Binding-site contacts:
Ligand atom O4 contacts residue LEU909 of chain 1.I at 4.1 Å.
Ligand atom C7 contacts residue ASN704 of chain 1.I at 4.0 Å.
Ligand atom C8 contacts residue LEU909 of chain 1.I at 4.0 Å (hydrophobic).
Ligand atom C2 contacts residue ASN704 of chain 1.I at 2.4 Å.
Ligand atom C4 contacts residue ASN704 of chain 1.I at 4.2 Å.
Ligand atom C3 contacts residue LEU909 of chain 1.I at 4.4 Å (hydrophobic).
Ligand atom O5 contacts residue ASN704 of chain 1.I at 2.3 Å (h-bond).
Ligand atom O6 contacts residue GLN913 of chain 1.I at 4.1 Å.
Ligand atom C1 contacts residue GLN1058 of chain 1.I at 4.3 Å.
Ligand atom C3 contacts residue ASN704 of chain 1.I at 3.8 Å.
Ligand atom O5 contacts residue GLN1058 of chain 1.I at 4.1 Å.
Ligand atom C1 contacts residue ASN704 of chain 1.I at 1.4 Å.
Ligand atom C5 contacts residue ASN704 of chain 1.I at 3.6 Å.
Ligand atom N2 contacts residue LEU909 of chain 1.I at 4.5 Å.
Ligand atom N2 contacts residue ASN704 of chain 1.I at 2.9 Å (h-bond).
Ligand atom C7 contacts residue LEU909 of chain 1.I at 3.8 Å (hydrophobic).
Ligand atom C5 contacts residue LEU909 of chain 1.I at 4.3 Å (hydrophobic).
Ligand atom O7 contacts residue LEU909 of chain 1.I at 3.6 Å.

Sequence of chain 1.I:
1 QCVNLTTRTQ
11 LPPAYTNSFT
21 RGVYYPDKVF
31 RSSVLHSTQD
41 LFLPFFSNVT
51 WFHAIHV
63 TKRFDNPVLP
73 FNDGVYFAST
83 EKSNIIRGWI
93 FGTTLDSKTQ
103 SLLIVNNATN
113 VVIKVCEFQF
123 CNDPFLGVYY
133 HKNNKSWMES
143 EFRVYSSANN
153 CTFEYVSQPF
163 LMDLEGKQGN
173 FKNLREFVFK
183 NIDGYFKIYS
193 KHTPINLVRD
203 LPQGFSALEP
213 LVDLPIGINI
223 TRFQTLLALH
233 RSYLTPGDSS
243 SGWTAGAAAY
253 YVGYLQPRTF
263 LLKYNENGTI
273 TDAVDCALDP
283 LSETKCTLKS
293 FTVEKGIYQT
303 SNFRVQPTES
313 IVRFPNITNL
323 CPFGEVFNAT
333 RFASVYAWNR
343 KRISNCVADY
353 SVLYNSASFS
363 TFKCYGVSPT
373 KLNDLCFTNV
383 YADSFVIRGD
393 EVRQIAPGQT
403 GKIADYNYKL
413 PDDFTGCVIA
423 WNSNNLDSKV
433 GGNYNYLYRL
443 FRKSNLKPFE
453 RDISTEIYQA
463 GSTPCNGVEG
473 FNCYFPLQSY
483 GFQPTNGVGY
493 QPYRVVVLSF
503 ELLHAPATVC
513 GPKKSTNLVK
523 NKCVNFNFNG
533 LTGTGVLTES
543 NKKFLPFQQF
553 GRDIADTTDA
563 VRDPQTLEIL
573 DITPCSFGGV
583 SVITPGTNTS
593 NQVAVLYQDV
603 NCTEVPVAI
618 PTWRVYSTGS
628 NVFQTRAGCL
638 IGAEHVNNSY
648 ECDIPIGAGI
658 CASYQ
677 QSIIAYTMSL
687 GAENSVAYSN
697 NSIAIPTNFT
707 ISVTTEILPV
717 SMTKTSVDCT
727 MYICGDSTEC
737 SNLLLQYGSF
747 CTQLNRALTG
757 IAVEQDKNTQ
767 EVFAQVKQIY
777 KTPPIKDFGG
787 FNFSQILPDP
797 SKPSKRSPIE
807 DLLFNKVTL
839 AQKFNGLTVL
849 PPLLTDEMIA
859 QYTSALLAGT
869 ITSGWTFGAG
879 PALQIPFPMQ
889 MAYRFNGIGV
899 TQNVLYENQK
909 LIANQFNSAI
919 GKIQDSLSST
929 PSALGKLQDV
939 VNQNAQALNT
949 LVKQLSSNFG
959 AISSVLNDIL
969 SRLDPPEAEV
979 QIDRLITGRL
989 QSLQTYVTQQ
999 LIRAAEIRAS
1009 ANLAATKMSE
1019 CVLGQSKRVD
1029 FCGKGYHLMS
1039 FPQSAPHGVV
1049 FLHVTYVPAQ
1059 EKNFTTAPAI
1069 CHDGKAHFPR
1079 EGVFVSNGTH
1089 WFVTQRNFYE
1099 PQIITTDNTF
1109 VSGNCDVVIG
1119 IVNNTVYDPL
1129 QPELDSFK

The protein below binds the small molecule below.
Small molecule (SMILES): CC(=O)N[C@H]1[C@H](O[C@H]2[C@H](O)[C@@H](NC(C)=O)CO[C@@H]2CO)O[C@H](CO)[C@@H](O)[C@@H]1O